A protein and the small-molecule ligand that binds it are described below.
Small molecule (SMILES): CC(=O)N(C)[C@H](C(=O)N1C[C@H](C)C[C@H]1C(=O)N(C)[C@@H]1C(=O)N[C@@H](CC(C)C)C(=O)N2C[C@H](C)C[C@H]2C(=O)N[C@@H](CC(C)C)C(=O)N(C)[C@@H](C(C)C)C(=O)N2CCC[C@H]2C(=O)N(C)[C@H](CC(C)C)C(=O)NCC(=O)O[C@@H]1C)C(C)C

Sequence of chain 1.B:
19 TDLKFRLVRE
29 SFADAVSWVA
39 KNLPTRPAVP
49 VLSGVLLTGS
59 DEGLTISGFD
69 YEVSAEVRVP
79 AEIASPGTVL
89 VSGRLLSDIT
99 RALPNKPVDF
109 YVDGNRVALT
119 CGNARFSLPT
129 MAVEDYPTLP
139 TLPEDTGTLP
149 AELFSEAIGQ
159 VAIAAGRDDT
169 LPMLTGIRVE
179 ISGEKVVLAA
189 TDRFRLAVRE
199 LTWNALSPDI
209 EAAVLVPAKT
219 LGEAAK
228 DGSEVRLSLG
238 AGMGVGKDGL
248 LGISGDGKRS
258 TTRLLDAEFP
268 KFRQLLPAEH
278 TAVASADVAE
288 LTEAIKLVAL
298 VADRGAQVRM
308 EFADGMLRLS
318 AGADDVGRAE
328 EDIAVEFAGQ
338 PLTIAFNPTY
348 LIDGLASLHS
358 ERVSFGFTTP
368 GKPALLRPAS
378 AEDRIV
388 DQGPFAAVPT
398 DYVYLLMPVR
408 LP

Binding-site contacts:
Ligand atom CA contacts residue ARG191 of chain 1.B at 3.6 Å.
Ligand atom CG2 contacts residue PHE192 of chain 1.B at 3.8 Å (hydrophobic).
Ligand atom C contacts residue ARG407 of chain 1.B at 3.5 Å.
Ligand atom CD1 contacts residue LEU194 of chain 1.B at 3.8 Å (hydrophobic).
Ligand atom CG contacts residue ARG191 of chain 1.B at 3.7 Å.
Ligand atom CG contacts residue PRO405 of chain 1.B at 3.5 Å (hydrophobic).
Ligand atom CD2 contacts residue PRO267 of chain 1.B at 3.7 Å (hydrophobic).
Ligand atom CH3 contacts residue ARG407 of chain 1.B at 3.4 Å.
Ligand atom CB contacts residue ARG191 of chain 1.B at 3.5 Å.
Ligand atom O contacts residue ARG191 of chain 1.B at 3.4 Å.
Ligand atom CG contacts residue LEU272 of chain 1.B at 3.6 Å (hydrophobic).
Ligand atom CD contacts residue PRO405 of chain 1.B at 3.8 Å (hydrophobic).
Ligand atom CD2 contacts residue MET404 of chain 1.B at 3.7 Å (hydrophobic).
Ligand atom O contacts residue VAL406 of chain 1.B at 3.8 Å.
Ligand atom CD1 contacts residue ARG193 of chain 1.B at 3.6 Å.
Ligand atom CD1 contacts residue ARG191 of chain 1.B at 3.7 Å.
Ligand atom O contacts residue LEU272 of chain 1.B at 3.5 Å.
Ligand atom CD2 contacts residue LEU272 of chain 1.B at 3.6 Å (hydrophobic).
Ligand atom CG contacts residue PHE192 of chain 1.B at 3.7 Å (hydrophobic).
Ligand atom O contacts residue MET404 of chain 1.B at 3.3 Å.
Ligand atom CG contacts residue ARG191 of chain 1.B at 3.2 Å.
Ligand atom CD contacts residue LEU272 of chain 1.B at 3.7 Å (hydrophobic).
Ligand atom CE contacts residue PRO405 of chain 1.B at 3.8 Å (hydrophobic).
Ligand atom O contacts residue ARG407 of chain 1.B at 3.0 Å (salt-bridge).
Ligand atom N contacts residue LEU272 of chain 1.B at 3.8 Å.
Ligand atom C contacts residue LEU272 of chain 1.B at 3.6 Å (hydrophobic).
Ligand atom CA contacts residue ARG191 of chain 1.B at 3.6 Å.
Ligand atom C contacts residue ARG191 of chain 1.B at 3.6 Å.
Ligand atom CG contacts residue LEU272 of chain 1.B at 3.8 Å (hydrophobic).
Ligand atom CD1 contacts residue THR189 of chain 1.B at 3.8 Å.
Ligand atom O contacts residue MET404 of chain 1.B at 3.5 Å.
Ligand atom O contacts residue PHE192 of chain 1.B at 3.5 Å.
Ligand atom CB contacts residue ARG191 of chain 1.B at 3.3 Å.
Ligand atom CD2 contacts residue LYS268 of chain 1.B at 3.8 Å.
Ligand atom CG1 contacts residue PHE192 of chain 1.B at 3.6 Å (hydrophobic).
Ligand atom CD2 contacts residue PHE192 of chain 1.B at 3.8 Å (hydrophobic).
Ligand atom CD1 contacts residue PHE192 of chain 1.B at 3.7 Å (hydrophobic).
Ligand atom N contacts residue ARG191 of chain 1.B at 2.8 Å (salt-bridge).
Ligand atom C contacts residue MET404 of chain 1.B at 3.8 Å (hydrophobic).
Ligand atom CN contacts residue LYS268 of chain 1.B at 3.6 Å.